A protein and the small-molecule ligand that binds it are described below.
Small molecule (SMILES): CC(=O)N[C@@H]1[C@@H](O)[C@H](O)[C@@H](CO)O[C@H]1O

Binding-site contacts:
Ligand atom C2 contacts residue ASN38 of chain 3.A at 2.6 Å.
Ligand atom C5 contacts residue ASN38 of chain 3.A at 3.6 Å.
Ligand atom C1 contacts residue THR318 of chain 3.A at 3.7 Å.
Ligand atom C6 contacts residue THR40 of chain 3.A at 4.5 Å.
Ligand atom C4 contacts residue ASN38 of chain 3.A at 4.2 Å.
Ligand atom C3 contacts residue ASN38 of chain 3.A at 3.9 Å.
Ligand atom O7 contacts residue ASN38 of chain 3.A at 3.6 Å (h-bond).
Ligand atom O6 contacts residue LEU381 of chain 3.A at 3.2 Å.
Ligand atom O5 contacts residue ASN38 of chain 3.A at 2.3 Å (h-bond).
Ligand atom N2 contacts residue ASN38 of chain 3.A at 3.0 Å (h-bond).
Ligand atom C5 contacts residue THR318 of chain 3.A at 4.3 Å.
Ligand atom O5 contacts residue THR318 of chain 3.A at 3.1 Å (h-bond).
Ligand atom O6 contacts residue THR318 of chain 3.A at 4.2 Å.
Ligand atom C7 contacts residue ASN38 of chain 3.A at 3.5 Å.
Ligand atom C6 contacts residue LEU381 of chain 3.A at 3.8 Å (hydrophobic).
Ligand atom C6 contacts residue THR318 of chain 3.A at 4.1 Å.
Ligand atom C1 contacts residue ASN38 of chain 3.A at 1.4 Å.

Sequence of chain 3.A:
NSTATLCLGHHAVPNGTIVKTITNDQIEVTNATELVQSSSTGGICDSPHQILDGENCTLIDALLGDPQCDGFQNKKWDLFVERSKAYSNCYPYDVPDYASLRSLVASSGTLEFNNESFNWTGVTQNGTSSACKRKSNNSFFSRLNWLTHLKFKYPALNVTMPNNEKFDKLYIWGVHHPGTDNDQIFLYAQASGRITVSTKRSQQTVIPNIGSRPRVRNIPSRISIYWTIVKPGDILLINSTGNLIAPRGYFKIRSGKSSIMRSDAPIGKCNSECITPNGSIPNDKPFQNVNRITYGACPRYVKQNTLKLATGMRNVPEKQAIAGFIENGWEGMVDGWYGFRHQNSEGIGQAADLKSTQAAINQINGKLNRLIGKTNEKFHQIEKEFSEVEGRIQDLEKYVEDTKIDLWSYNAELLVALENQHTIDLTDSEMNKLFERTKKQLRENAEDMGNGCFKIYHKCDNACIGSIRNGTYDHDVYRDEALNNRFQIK